Sequence of chain 1.A:
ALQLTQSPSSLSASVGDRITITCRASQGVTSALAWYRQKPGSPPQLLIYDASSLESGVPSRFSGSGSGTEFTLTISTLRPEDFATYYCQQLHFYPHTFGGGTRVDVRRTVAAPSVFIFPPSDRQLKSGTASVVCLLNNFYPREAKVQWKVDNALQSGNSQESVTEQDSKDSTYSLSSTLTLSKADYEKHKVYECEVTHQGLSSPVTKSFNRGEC

Binding-site contacts:
Ligand atom CE contacts residue TYR54 of chain 1.B at 3.1 Å (hydrophobic).
Ligand atom CB contacts residue HIS92 of chain 1.A at 3.2 Å.
Ligand atom CG contacts residue ARG100 of chain 1.B at 3.5 Å.
Ligand atom O contacts residue TYR94 of chain 1.A at 3.4 Å.
Ligand atom OD1 contacts residue ARG100 of chain 1.B at 2.8 Å (salt-bridge).
Ligand atom CE3 contacts residue PRO103 of chain 1.B at 3.5 Å (hydrophobic).
Ligand atom O contacts residue ARG113 of chain 1.B at 3.0 Å (salt-bridge).
Ligand atom OE1 contacts residue TYR94 of chain 1.A at 2.4 Å (h-bond).
Ligand atom CA contacts residue TYR94 of chain 1.A at 3.5 Å (hydrophobic).
Ligand atom CG contacts residue LEU91 of chain 1.A at 3.1 Å (hydrophobic).
Ligand atom CD1 contacts residue VAL116 of chain 1.B at 3.4 Å (hydrophobic).
Ligand atom CZ2 contacts residue GLY33 of chain 1.B at 3.4 Å.
Ligand atom CH2 contacts residue PRO103 of chain 1.B at 3.5 Å (hydrophobic).
Ligand atom CB contacts residue TYR94 of chain 1.A at 3.3 Å (hydrophobic).
Ligand atom CD contacts residue TYR94 of chain 1.A at 3.4 Å (hydrophobic).
Ligand atom CZ3 contacts residue PRO103 of chain 1.B at 3.6 Å (hydrophobic).
Ligand atom OE1 contacts residue PRO95 of chain 1.A at 3.7 Å.
Ligand atom OD2 contacts residue LEU91 of chain 1.A at 3.3 Å (h-bond).
Ligand atom N contacts residue HIS92 of chain 1.A at 2.8 Å (h-bond).
Ligand atom CD2 contacts residue PRO103 of chain 1.B at 3.4 Å (hydrophobic).
Ligand atom OD2 contacts residue ARG100 of chain 1.B at 2.9 Å (salt-bridge).
Ligand atom O contacts residue TYR94 of chain 1.A at 2.7 Å (h-bond).
Ligand atom CD1 contacts residue ARG113 of chain 1.B at 3.6 Å.
Ligand atom OD1 contacts residue TYR54 of chain 1.B at 3.7 Å.
Ligand atom OD1 contacts residue HIS96 of chain 1.A at 2.9 Å (h-bond).
Ligand atom OD1 contacts residue TYR94 of chain 1.A at 3.4 Å (h-bond).
Ligand atom N contacts residue ARG113 of chain 1.B at 2.8 Å (salt-bridge).
Ligand atom NZ contacts residue TYR54 of chain 1.B at 3.1 Å.
Ligand atom CH2 contacts residue GLY33 of chain 1.B at 3.6 Å.
Ligand atom NZ contacts residue ASP58 of chain 1.B at 2.7 Å (salt-bridge).
Ligand atom CA contacts residue ARG113 of chain 1.B at 2.9 Å.
Ligand atom CB contacts residue LEU91 of chain 1.A at 3.0 Å (hydrophobic).
Ligand atom CZ2 contacts residue PRO103 of chain 1.B at 3.5 Å (hydrophobic).
Ligand atom O contacts residue PHE93 of chain 1.A at 3.2 Å.
Ligand atom CB contacts residue TYR94 of chain 1.A at 3.3 Å (hydrophobic).
Ligand atom C contacts residue ARG113 of chain 1.B at 3.6 Å.
Ligand atom CG contacts residue TYR94 of chain 1.A at 3.6 Å (hydrophobic).
Ligand atom N contacts residue TYR94 of chain 1.A at 3.3 Å (h-bond).
Ligand atom OD1 contacts residue LEU91 of chain 1.A at 3.6 Å.
Ligand atom CA contacts residue HIS92 of chain 1.A at 3.5 Å.

Sequence of chain 1.B:
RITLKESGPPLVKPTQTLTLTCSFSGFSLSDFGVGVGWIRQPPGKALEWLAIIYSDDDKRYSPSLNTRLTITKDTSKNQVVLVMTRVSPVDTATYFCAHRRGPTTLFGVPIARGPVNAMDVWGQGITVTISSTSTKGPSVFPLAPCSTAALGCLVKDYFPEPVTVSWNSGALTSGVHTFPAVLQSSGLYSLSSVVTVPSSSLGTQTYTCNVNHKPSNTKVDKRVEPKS

A small-molecule ligand and the protein it binds are described below.
Small molecule (SMILES): CC(C)C[C@H](NC(=O)[C@H](CO)NC(=O)[C@H](C)NC(=O)[C@H](CC1=CN=C2C=CC=CC12)NC(=O)[C@H](CCCCN)NC(=O)[C@H](CC(=O)O)NC(=O)[C@H](CC(C)C)NC(=O)[C@H](CCC(=O)O)NC(=O)[C@@H](N)CC(C)C)C(=O)O